A protein and the small-molecule ligand that binds it are described below.
Small molecule (SMILES): CC(C)NC[C@H](O)COc1ccc(S(N)(=O)=O)cc1

Binding-site contacts:
Ligand atom N10 contacts residue LYS15 of chain 1.A at 4.0 Å.
Ligand atom C02 contacts residue ASN8 of chain 1.A at 4.0 Å.
Ligand atom C06 contacts residue HIS1 of chain 1.A at 4.0 Å.
Ligand atom C02 contacts residue HIS7 of chain 1.A at 3.8 Å.
Ligand atom S07 contacts residue TRP13 of chain 1.A at 4.4 Å.
Ligand atom C01 contacts residue TRP2 of chain 1.A at 4.4 Å (hydrophobic).
Ligand atom C03 contacts residue HIS7 of chain 1.A at 3.6 Å.
Ligand atom O08 contacts residue TRP2 of chain 1.A at 3.4 Å.
Ligand atom N10 contacts residue TRP13 of chain 1.A at 3.8 Å.
Ligand atom C01 contacts residue HIS1 of chain 1.A at 4.3 Å.
Ligand atom O08 contacts residue HIS1 of chain 1.A at 4.4 Å.
Ligand atom N10 contacts residue HIS12 of chain 1.A at 2.8 Å (h-bond).
Ligand atom O09 contacts residue TRP13 of chain 1.A at 3.3 Å.
Ligand atom O09 contacts residue TRP2 of chain 1.A at 3.5 Å.
Ligand atom C04 contacts residue HIS1 of chain 1.A at 4.3 Å.
Ligand atom O08 contacts residue PHE17 of chain 1.A at 3.9 Å.
Ligand atom C01 contacts residue ASP16 of chain 1.A at 3.9 Å.
Ligand atom C03 contacts residue ASN8 of chain 1.A at 4.1 Å.
Ligand atom O08 contacts residue ASP16 of chain 1.A at 3.6 Å (salt-bridge).
Ligand atom S07 contacts residue HIS12 of chain 1.A at 3.9 Å.
Ligand atom S07 contacts residue ASP16 of chain 1.A at 3.5 Å (salt-bridge).
Ligand atom C06 contacts residue TRP2 of chain 1.A at 4.3 Å (hydrophobic).
Ligand atom C06 contacts residue ASP16 of chain 1.A at 3.8 Å.
Ligand atom O09 contacts residue HIS12 of chain 1.A at 3.8 Å.
Ligand atom C02 contacts residue HIS12 of chain 1.A at 4.2 Å.
Ligand atom O11 contacts residue HIS1 of chain 1.A at 4.5 Å.
Ligand atom O09 contacts residue ASN8 of chain 1.A at 3.6 Å (h-bond).
Ligand atom C05 contacts residue HIS1 of chain 1.A at 3.7 Å.
Ligand atom N10 contacts residue ASP16 of chain 1.A at 2.8 Å (salt-bridge).
Ligand atom C12 contacts residue HIS1 of chain 1.A at 3.9 Å.
Ligand atom C14 contacts residue HIS1 of chain 1.A at 4.0 Å.
Ligand atom S07 contacts residue TRP2 of chain 1.A at 4.1 Å.

Sequence of chain 1.A:
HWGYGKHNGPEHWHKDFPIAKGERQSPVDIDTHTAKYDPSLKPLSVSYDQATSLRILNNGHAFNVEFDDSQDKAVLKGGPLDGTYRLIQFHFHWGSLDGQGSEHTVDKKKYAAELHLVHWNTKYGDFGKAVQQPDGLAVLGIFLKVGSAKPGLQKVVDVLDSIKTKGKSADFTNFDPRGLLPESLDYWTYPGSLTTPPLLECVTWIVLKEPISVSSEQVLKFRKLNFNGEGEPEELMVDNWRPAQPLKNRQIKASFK